Sequence of chain 1.A:
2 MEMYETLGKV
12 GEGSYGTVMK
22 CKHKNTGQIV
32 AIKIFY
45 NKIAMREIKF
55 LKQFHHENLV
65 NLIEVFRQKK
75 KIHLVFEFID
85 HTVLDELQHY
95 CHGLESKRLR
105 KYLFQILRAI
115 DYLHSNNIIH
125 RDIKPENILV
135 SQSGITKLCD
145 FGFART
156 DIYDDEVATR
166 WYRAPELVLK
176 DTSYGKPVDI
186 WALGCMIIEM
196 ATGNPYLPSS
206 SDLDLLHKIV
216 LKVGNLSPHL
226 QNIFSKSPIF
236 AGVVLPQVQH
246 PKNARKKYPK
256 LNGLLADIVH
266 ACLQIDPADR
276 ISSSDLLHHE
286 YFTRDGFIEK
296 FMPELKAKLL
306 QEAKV

This protein binds this small molecule.
Small molecule (SMILES): N#CCc1ccc(Nc2nccc(Nc3cc(C4CCCC4)n[nH]3)n2)cc1

Binding-site contacts:
Ligand atom N1P contacts residue LEU133 of chain 1.A at 3.6 Å.
Ligand atom C5 contacts residue ILE83 of chain 1.A at 3.4 Å (hydrophobic).
Ligand atom N1P contacts residue PHE82 of chain 1.A at 3.6 Å.
Ligand atom C1S contacts residue ALA32 of chain 1.A at 3.7 Å (hydrophobic).
Ligand atom C03 contacts residue PHE80 of chain 1.A at 3.7 Å (hydrophobic).
Ligand atom N1I contacts residue VAL11 of chain 1.A at 3.2 Å (h-bond).
Ligand atom N1P contacts residue GLU81 of chain 1.A at 3.4 Å (salt-bridge).
Ligand atom C2 contacts residue THR86 of chain 1.A at 3.5 Å.
Ligand atom N1Q contacts residue ALA32 of chain 1.A at 3.8 Å.
Ligand atom C1L contacts residue GLU130 of chain 1.A at 3.6 Å.
Ligand atom N1 contacts residue VAL11 of chain 1.A at 3.9 Å.
Ligand atom C1O contacts residue VAL11 of chain 1.A at 3.7 Å (hydrophobic).
Ligand atom C03 contacts residue ALA32 of chain 1.A at 3.4 Å (hydrophobic).
Ligand atom N1P contacts residue ILE83 of chain 1.A at 2.8 Å (h-bond).
Ligand atom C1V contacts residue ASN131 of chain 1.A at 3.3 Å.
Ligand atom C1Z contacts residue ASP144 of chain 1.A at 3.7 Å.
Ligand atom C1H contacts residue ILE83 of chain 1.A at 3.5 Å (hydrophobic).
Ligand atom C1N contacts residue GLU130 of chain 1.A at 3.7 Å.
Ligand atom N1G contacts residue ILE83 of chain 1.A at 2.6 Å (h-bond).
Ligand atom C1R contacts residue LEU133 of chain 1.A at 3.8 Å (hydrophobic).
Ligand atom C1T contacts residue ALA32 of chain 1.A at 3.7 Å (hydrophobic).
Ligand atom N1G contacts residue PHE82 of chain 1.A at 3.7 Å.
Ligand atom N1 contacts residue ASP89 of chain 1.A at 3.9 Å.
Ligand atom N1Q contacts residue ILE83 of chain 1.A at 3.8 Å.
Ligand atom C6 contacts residue ASP89 of chain 1.A at 3.5 Å.
Ligand atom N1A contacts residue ASP144 of chain 1.A at 3.6 Å.
Ligand atom N1A contacts residue LYS34 of chain 1.A at 3.0 Å (salt-bridge).
Ligand atom C1R contacts residue ALA32 of chain 1.A at 3.4 Å (hydrophobic).
Ligand atom C4 contacts residue ILE83 of chain 1.A at 3.5 Å (hydrophobic).
Ligand atom C1R contacts residue GLU81 of chain 1.A at 3.8 Å.
Ligand atom C5 contacts residue ASP84 of chain 1.A at 3.6 Å.
Ligand atom N1 contacts residue THR86 of chain 1.A at 3.6 Å.
Ligand atom N1Q contacts residue GLU81 of chain 1.A at 2.8 Å (salt-bridge).
Ligand atom C1N contacts residue VAL19 of chain 1.A at 3.8 Å (hydrophobic).
Ligand atom N1Q contacts residue LEU133 of chain 1.A at 3.5 Å.
Ligand atom C1O contacts residue GLU130 of chain 1.A at 3.4 Å.
Ligand atom C03 contacts residue VAL19 of chain 1.A at 3.9 Å (hydrophobic).
Ligand atom C1K contacts residue GLU130 of chain 1.A at 3.6 Å.
Ligand atom C1Z contacts residue LYS34 of chain 1.A at 3.9 Å.
Ligand atom C5 contacts residue HIS85 of chain 1.A at 3.6 Å.